This small molecule binds to this protein.
Small molecule (SMILES): CC(=O)N[C@@H]1[C@@H](O)[C@H](O)[C@@H](CO)O[C@H]1O

Sequence of chain 1.E:
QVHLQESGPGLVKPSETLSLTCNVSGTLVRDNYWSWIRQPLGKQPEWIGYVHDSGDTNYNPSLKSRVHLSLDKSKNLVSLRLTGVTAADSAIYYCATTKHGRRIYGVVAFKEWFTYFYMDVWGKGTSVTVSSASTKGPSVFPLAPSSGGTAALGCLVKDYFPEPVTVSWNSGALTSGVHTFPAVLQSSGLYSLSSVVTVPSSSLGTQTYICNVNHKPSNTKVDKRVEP

Binding-site contacts:
Ligand atom C2 contacts residue ASN23 of chain 1.E at 2.5 Å.
Ligand atom O5 contacts residue ASN23 of chain 1.E at 2.4 Å (h-bond).
Ligand atom C7 contacts residue SER7 of chain 1.E at 3.5 Å.
Ligand atom N2 contacts residue ASN23 of chain 1.E at 2.9 Å (h-bond).
Ligand atom C8 contacts residue SER7 of chain 1.E at 3.2 Å.
Ligand atom O6 contacts residue ASN23 of chain 1.E at 4.3 Å.
Ligand atom C3 contacts residue ASN23 of chain 1.E at 3.8 Å.
Ligand atom N2 contacts residue SER7 of chain 1.E at 4.1 Å.
Ligand atom N2 contacts residue THR21 of chain 1.E at 4.2 Å.
Ligand atom O7 contacts residue SER7 of chain 1.E at 3.9 Å.
Ligand atom C8 contacts residue THR21 of chain 1.E at 3.6 Å.
Ligand atom C5 contacts residue ASN23 of chain 1.E at 3.7 Å.
Ligand atom C1 contacts residue ASN23 of chain 1.E at 1.4 Å.
Ligand atom C4 contacts residue ASN23 of chain 1.E at 4.2 Å.
Ligand atom C7 contacts residue ASN23 of chain 1.E at 4.0 Å.